A protein and the small-molecule ligand that binds it are described below.
Small molecule (SMILES): Fc1ccc(-c2cn3ccnc3nn2)cc1F

Binding-site contacts:
Ligand atom F1 contacts residue ILE300 of chain 1.A at 4.2 Å.
Ligand atom N contacts residue ASP219 of chain 1.A at 4.2 Å.
Ligand atom N2 contacts residue ILE217 of chain 1.A at 3.7 Å.
Ligand atom C2 contacts residue THR222 of chain 1.A at 3.7 Å.
Ligand atom F1 contacts residue GLY80 of chain 1.A at 3.2 Å.
Ligand atom C9 contacts residue ILE302 of chain 1.A at 4.2 Å (hydrophobic).
Ligand atom C8 contacts residue ILE217 of chain 1.A at 3.7 Å (hydrophobic).
Ligand atom N2 contacts residue GLY37 of chain 1.A at 3.9 Å.
Ligand atom C5 contacts residue ILE300 of chain 1.A at 4.0 Å (hydrophobic).
Ligand atom C4 contacts residue GLY80 of chain 1.A at 3.2 Å.
Ligand atom C2 contacts residue ILE304 of chain 1.A at 3.8 Å (hydrophobic).
Ligand atom C3 contacts residue ILE304 of chain 1.A at 3.7 Å (hydrophobic).
Ligand atom N1 contacts residue ASP219 of chain 1.A at 3.3 Å (salt-bridge).
Ligand atom C6 contacts residue ILE304 of chain 1.A at 3.5 Å (hydrophobic).
Ligand atom C4 contacts residue ILE300 of chain 1.A at 4.1 Å (hydrophobic).
Ligand atom C6 contacts residue GLY80 of chain 1.A at 3.6 Å.
Ligand atom F1 contacts residue ASP81 of chain 1.A at 4.1 Å.
Ligand atom C9 contacts residue PHE194 of chain 1.A at 4.2 Å (hydrophobic).
Ligand atom C5 contacts residue GLY80 of chain 1.A at 3.5 Å.
Ligand atom C10 contacts residue ILE304 of chain 1.A at 3.7 Å (hydrophobic).
Ligand atom C10 contacts residue ILE300 of chain 1.A at 3.9 Å (hydrophobic).
Ligand atom C5 contacts residue ASP81 of chain 1.A at 4.0 Å.
Ligand atom C7 contacts residue ILE304 of chain 1.A at 4.1 Å (hydrophobic).
Ligand atom N2 contacts residue PHE194 of chain 1.A at 4.1 Å.
Ligand atom N2 contacts residue ASP219 of chain 1.A at 3.7 Å.
Ligand atom N1 contacts residue ILE304 of chain 1.A at 4.0 Å.
Ligand atom C contacts residue TYR226 of chain 1.A at 3.8 Å (hydrophobic).
Ligand atom C10 contacts residue GLY80 of chain 1.A at 3.6 Å.
Ligand atom C3 contacts residue GLY80 of chain 1.A at 3.9 Å.
Ligand atom C7 contacts residue ASP219 of chain 1.A at 3.8 Å.
Ligand atom C1 contacts residue TYR226 of chain 1.A at 3.6 Å (hydrophobic).
Ligand atom N contacts residue THR222 of chain 1.A at 3.2 Å (h-bond).
Ligand atom C4 contacts residue ASP81 of chain 1.A at 3.8 Å.
Ligand atom N1 contacts residue THR222 of chain 1.A at 3.2 Å (h-bond).
Ligand atom F contacts residue TYR226 of chain 1.A at 3.3 Å.
Ligand atom C1 contacts residue THR222 of chain 1.A at 4.2 Å.
Ligand atom C3 contacts residue ASP81 of chain 1.A at 4.2 Å.
Ligand atom C8 contacts residue PHE194 of chain 1.A at 3.2 Å (hydrophobic).
Ligand atom N3 contacts residue ILE304 of chain 1.A at 4.0 Å.
Ligand atom N contacts residue ILE304 of chain 1.A at 3.7 Å.

Sequence of chain 1.A:
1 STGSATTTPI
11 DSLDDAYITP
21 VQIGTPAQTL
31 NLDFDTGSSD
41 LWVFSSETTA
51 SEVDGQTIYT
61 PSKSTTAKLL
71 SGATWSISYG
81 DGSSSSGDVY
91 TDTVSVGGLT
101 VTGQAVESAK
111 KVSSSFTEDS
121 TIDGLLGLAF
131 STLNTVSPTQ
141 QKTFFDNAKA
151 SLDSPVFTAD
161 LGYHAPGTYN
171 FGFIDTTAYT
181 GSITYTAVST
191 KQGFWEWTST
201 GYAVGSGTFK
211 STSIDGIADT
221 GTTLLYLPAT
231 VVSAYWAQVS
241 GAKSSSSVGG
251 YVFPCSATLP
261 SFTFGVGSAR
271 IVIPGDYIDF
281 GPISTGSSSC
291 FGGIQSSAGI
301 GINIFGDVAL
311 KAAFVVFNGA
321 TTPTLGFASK